Binding-site contacts:
Ligand atom O2 contacts residue TYR551 of chain 1.B at 3.3 Å (h-bond).
Ligand atom C2 contacts residue HIS355 of chain 1.B at 3.6 Å.
Ligand atom O3 contacts residue GLY653 of chain 1.B at 3.4 Å (h-bond).
Ligand atom O6 contacts residue VAL433 of chain 1.B at 3.9 Å.
Ligand atom C1 contacts residue HIS355 of chain 1.B at 4.0 Å.
Ligand atom C7 contacts residue LEU114 of chain 1.B at 3.9 Å (hydrophobic).
Ligand atom N1 contacts residue HIS355 of chain 1.B at 3.3 Å (h-bond).
Ligand atom C8 contacts residue HIS355 of chain 1.B at 4.0 Å.
Ligand atom O3 contacts residue GLU650 of chain 1.B at 2.9 Å (salt-bridge).
Ligand atom C7 contacts residue ASN262 of chain 1.B at 3.8 Å.
Ligand atom O4 contacts residue SER652 of chain 1.B at 3.6 Å.
Ligand atom O7 contacts residue LEU114 of chain 1.B at 3.6 Å.
Ligand atom C6 contacts residue LEU117 of chain 1.B at 4.1 Å (hydrophobic).
Ligand atom O6 contacts residue HIS355 of chain 1.B at 2.8 Å (h-bond).
Ligand atom C6 contacts residue ASN462 of chain 1.B at 3.1 Å.
Ligand atom O6 contacts residue LEU117 of chain 1.B at 4.0 Å.
Ligand atom O4 contacts residue ASN462 of chain 1.B at 3.4 Å (h-bond).
Ligand atom O4 contacts residue GLY653 of chain 1.B at 2.9 Å (h-bond).
Ligand atom C8 contacts residue ASP317 of chain 1.B at 3.7 Å.
Ligand atom O5 contacts residue LEU114 of chain 1.B at 3.8 Å.
Ligand atom O5 contacts residue HIS355 of chain 1.B at 3.6 Å.
Ligand atom O6 contacts residue ASN462 of chain 1.B at 2.9 Å (h-bond).
Ligand atom O2 contacts residue ASN262 of chain 1.B at 3.0 Å (h-bond).
Ligand atom C8 contacts residue ASN262 of chain 1.B at 3.4 Å.
Ligand atom C6 contacts residue LEU114 of chain 1.B at 4.0 Å (hydrophobic).
Ligand atom C6 contacts residue HIS355 of chain 1.B at 3.7 Å.
Ligand atom C4 contacts residue GLY653 of chain 1.B at 3.9 Å.
Ligand atom C4 contacts residue ASN462 of chain 1.B at 3.9 Å.
Ligand atom O3 contacts residue SER652 of chain 1.B at 3.1 Å (h-bond).
Ligand atom O7 contacts residue ASN262 of chain 1.B at 3.9 Å.
Ligand atom O2 contacts residue GLU650 of chain 1.B at 3.5 Å (salt-bridge).
Ligand atom C5 contacts residue LEU114 of chain 1.B at 3.7 Å (hydrophobic).
Ligand atom C3 contacts residue GLY653 of chain 1.B at 4.0 Å.
Ligand atom C3 contacts residue GLU650 of chain 1.B at 3.6 Å.
Ligand atom O3 contacts residue ALA651 of chain 1.B at 3.6 Å (h-bond).
Ligand atom C8 contacts residue LEU114 of chain 1.B at 4.0 Å (hydrophobic).
Ligand atom O7 contacts residue ASP261 of chain 1.B at 4.0 Å.
Ligand atom C6 contacts residue GLY113 of chain 1.B at 3.8 Å.
Ligand atom C5 contacts residue GLY113 of chain 1.B at 3.8 Å.
Ligand atom C1 contacts residue LEU114 of chain 1.B at 4.1 Å (hydrophobic).

This small molecule binds to this protein.
Small molecule (SMILES): CC(=O)N[C@@H]1O[C@H](CO)[C@@H](O)[C@H](O)[C@H]1O

Sequence of chain 1.B:
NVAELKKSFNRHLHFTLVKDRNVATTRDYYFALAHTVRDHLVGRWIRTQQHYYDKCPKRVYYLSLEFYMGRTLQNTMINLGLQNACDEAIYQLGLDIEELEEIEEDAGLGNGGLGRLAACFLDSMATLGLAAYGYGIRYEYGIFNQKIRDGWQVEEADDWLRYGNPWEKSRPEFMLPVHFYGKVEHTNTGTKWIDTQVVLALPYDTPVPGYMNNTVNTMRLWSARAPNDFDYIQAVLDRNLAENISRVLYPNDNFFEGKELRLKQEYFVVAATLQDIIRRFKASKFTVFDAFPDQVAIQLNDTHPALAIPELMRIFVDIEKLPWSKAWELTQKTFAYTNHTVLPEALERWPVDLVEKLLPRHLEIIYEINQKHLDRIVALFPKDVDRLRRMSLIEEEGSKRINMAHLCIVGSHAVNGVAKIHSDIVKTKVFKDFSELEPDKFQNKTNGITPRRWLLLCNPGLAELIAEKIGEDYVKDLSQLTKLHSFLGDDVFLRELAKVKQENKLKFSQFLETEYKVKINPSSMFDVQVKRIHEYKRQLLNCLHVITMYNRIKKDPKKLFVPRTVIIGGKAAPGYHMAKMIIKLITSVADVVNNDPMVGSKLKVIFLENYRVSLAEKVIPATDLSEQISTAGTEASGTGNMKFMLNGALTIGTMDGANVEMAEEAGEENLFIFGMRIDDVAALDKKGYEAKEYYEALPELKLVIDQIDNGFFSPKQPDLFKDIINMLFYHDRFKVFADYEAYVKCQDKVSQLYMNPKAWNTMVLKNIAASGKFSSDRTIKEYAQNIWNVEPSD